Binding-site contacts:
Ligand atom C1 contacts residue ARG490 of chain 1.C at 3.6 Å.
Ligand atom O3 contacts residue HIS93 of chain 1.C at 3.4 Å (h-bond).
Ligand atom N2 contacts residue ALA488 of chain 1.C at 3.4 Å.
Ligand atom N1 contacts residue CYS560 of chain 1.C at 3.5 Å.
Ligand atom O3 contacts residue ALA488 of chain 1.C at 3.9 Å.
Ligand atom O3 contacts residue CSX89 of chain 1.C at 4.0 Å.
Ligand atom N2 contacts residue ARG490 of chain 1.C at 2.9 Å (salt-bridge).
Ligand atom O3 contacts residue PRO512 of chain 1.C at 3.4 Å.
Ligand atom C1 contacts residue PRO512 of chain 1.C at 3.7 Å (hydrophobic).
Ligand atom O3 contacts residue LEU493 of chain 1.C at 3.5 Å.
Ligand atom C2 contacts residue ARG490 of chain 1.C at 3.5 Å.
Ligand atom C3 contacts residue VAL511 of chain 1.C at 3.5 Å (hydrophobic).
Ligand atom N1 contacts residue SER513 of chain 1.C at 2.7 Å (h-bond).
Ligand atom C2 contacts residue CSS557 of chain 1.C at 3.4 Å.
Ligand atom C1 contacts residue SER513 of chain 1.C at 3.7 Å.
Ligand atom C3 contacts residue CSX89 of chain 1.C at 3.1 Å.
Ligand atom C1 contacts residue CSS557 of chain 1.C at 3.7 Å.
Ligand atom O3 contacts residue CYS560 of chain 1.C at 3.9 Å.
Ligand atom N2 contacts residue PRO489 of chain 1.C at 3.4 Å.
Ligand atom FE contacts residue CSS557 of chain 1.C at 3.0 Å.
Ligand atom O3 contacts residue VAL511 of chain 1.C at 3.4 Å.
Ligand atom C1 contacts residue CYS560 of chain 1.C at 3.0 Å (hydrophobic).
Ligand atom C1 contacts residue NI1 of chain 1.U at 3.9 Å.
Ligand atom C1 contacts residue VAL511 of chain 1.C at 3.8 Å (hydrophobic).
Ligand atom FE contacts residue CSX89 of chain 1.C at 2.3 Å.
Ligand atom C2 contacts residue CSX89 of chain 1.C at 3.1 Å.
Ligand atom C3 contacts residue PRO512 of chain 1.C at 3.8 Å (hydrophobic).
Ligand atom N1 contacts residue PRO512 of chain 1.C at 3.6 Å.
Ligand atom C3 contacts residue VAL92 of chain 1.C at 3.7 Å (hydrophobic).
Ligand atom N2 contacts residue CSX89 of chain 1.C at 3.5 Å.
Ligand atom C3 contacts residue HIS93 of chain 1.C at 3.5 Å.
Ligand atom C2 contacts residue ALA488 of chain 1.C at 3.9 Å (hydrophobic).
Ligand atom FE contacts residue CYS560 of chain 1.C at 2.3 Å.
Ligand atom N1 contacts residue CSS557 of chain 1.C at 3.9 Å.
Ligand atom FE contacts residue NI1 of chain 1.U at 2.9 Å.
Ligand atom N1 contacts residue ARG490 of chain 1.C at 3.7 Å.
Ligand atom C3 contacts residue CYS560 of chain 1.C at 3.0 Å (hydrophobic).
Ligand atom N1 contacts residue VAL511 of chain 1.C at 3.8 Å.
Ligand atom O3 contacts residue VAL92 of chain 1.C at 3.5 Å.
Ligand atom N2 contacts residue CSS557 of chain 1.C at 4.1 Å.

Sequence of chain 1.C:
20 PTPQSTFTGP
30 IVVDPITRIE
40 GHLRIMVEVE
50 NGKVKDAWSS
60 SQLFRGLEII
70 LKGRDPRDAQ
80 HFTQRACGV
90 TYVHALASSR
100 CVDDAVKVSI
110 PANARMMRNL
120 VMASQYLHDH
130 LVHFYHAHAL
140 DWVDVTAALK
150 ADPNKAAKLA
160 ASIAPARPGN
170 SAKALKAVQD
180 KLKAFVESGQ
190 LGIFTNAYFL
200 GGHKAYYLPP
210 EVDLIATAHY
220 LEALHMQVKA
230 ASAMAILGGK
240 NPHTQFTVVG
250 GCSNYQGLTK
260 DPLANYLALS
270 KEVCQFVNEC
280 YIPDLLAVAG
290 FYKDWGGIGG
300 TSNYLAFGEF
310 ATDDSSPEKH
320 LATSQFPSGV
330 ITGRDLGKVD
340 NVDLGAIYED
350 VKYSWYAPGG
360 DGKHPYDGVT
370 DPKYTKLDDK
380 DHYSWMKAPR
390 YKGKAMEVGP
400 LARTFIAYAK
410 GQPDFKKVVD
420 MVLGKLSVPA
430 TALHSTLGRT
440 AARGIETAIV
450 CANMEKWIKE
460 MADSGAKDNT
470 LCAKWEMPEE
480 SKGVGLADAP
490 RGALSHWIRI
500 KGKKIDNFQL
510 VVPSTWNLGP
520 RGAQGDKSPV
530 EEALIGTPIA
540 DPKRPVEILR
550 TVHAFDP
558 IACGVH

A protein and the small-molecule ligand that binds it are described below.
Small molecule (SMILES): N#C[Fe](=C=O)C#N